Sequence of chain 1.A:
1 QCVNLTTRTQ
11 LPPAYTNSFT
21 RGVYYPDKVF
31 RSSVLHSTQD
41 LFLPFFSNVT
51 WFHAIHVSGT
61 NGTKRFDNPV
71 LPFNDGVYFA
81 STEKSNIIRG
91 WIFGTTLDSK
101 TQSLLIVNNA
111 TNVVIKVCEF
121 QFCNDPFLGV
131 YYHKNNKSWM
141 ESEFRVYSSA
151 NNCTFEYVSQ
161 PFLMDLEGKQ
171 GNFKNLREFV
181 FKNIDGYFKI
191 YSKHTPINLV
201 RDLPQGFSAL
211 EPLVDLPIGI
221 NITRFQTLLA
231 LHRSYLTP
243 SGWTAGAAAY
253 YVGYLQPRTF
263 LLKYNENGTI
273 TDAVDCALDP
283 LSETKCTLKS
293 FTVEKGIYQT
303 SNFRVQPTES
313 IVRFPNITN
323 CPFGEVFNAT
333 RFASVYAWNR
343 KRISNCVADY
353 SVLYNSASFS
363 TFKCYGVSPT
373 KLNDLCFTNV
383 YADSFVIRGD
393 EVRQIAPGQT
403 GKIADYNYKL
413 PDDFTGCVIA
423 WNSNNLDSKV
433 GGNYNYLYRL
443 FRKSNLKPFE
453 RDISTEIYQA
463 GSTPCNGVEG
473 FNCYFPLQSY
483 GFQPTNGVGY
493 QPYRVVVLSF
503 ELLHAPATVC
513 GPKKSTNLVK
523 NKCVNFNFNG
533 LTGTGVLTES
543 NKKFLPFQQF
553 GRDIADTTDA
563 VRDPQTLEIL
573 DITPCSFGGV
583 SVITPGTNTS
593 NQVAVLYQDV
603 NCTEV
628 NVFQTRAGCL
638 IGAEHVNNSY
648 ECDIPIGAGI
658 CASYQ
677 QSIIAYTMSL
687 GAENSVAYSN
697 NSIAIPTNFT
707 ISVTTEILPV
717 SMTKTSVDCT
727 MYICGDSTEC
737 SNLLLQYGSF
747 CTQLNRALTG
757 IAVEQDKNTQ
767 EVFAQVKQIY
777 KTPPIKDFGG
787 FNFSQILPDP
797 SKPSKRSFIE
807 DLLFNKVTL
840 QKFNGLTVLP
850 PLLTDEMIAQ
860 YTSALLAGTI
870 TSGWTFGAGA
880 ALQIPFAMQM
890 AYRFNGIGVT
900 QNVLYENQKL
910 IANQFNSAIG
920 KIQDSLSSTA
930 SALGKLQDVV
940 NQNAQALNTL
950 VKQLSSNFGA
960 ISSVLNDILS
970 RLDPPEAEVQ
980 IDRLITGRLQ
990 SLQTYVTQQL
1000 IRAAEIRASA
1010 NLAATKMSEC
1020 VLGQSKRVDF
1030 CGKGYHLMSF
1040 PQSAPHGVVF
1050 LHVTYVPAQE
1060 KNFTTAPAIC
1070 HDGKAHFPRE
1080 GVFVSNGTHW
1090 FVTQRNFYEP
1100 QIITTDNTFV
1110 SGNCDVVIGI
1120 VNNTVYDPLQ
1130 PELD

A protein and the small-molecule ligand that binds it are described below.
Small molecule (SMILES): CC(=O)N[C@H]1[C@H](O[C@H]2[C@H](O)[C@@H](NC(C)=O)CO[C@@H]2CO)O[C@H](CO)[C@@H](O)[C@@H]1O

Sequence of chain 1.E:
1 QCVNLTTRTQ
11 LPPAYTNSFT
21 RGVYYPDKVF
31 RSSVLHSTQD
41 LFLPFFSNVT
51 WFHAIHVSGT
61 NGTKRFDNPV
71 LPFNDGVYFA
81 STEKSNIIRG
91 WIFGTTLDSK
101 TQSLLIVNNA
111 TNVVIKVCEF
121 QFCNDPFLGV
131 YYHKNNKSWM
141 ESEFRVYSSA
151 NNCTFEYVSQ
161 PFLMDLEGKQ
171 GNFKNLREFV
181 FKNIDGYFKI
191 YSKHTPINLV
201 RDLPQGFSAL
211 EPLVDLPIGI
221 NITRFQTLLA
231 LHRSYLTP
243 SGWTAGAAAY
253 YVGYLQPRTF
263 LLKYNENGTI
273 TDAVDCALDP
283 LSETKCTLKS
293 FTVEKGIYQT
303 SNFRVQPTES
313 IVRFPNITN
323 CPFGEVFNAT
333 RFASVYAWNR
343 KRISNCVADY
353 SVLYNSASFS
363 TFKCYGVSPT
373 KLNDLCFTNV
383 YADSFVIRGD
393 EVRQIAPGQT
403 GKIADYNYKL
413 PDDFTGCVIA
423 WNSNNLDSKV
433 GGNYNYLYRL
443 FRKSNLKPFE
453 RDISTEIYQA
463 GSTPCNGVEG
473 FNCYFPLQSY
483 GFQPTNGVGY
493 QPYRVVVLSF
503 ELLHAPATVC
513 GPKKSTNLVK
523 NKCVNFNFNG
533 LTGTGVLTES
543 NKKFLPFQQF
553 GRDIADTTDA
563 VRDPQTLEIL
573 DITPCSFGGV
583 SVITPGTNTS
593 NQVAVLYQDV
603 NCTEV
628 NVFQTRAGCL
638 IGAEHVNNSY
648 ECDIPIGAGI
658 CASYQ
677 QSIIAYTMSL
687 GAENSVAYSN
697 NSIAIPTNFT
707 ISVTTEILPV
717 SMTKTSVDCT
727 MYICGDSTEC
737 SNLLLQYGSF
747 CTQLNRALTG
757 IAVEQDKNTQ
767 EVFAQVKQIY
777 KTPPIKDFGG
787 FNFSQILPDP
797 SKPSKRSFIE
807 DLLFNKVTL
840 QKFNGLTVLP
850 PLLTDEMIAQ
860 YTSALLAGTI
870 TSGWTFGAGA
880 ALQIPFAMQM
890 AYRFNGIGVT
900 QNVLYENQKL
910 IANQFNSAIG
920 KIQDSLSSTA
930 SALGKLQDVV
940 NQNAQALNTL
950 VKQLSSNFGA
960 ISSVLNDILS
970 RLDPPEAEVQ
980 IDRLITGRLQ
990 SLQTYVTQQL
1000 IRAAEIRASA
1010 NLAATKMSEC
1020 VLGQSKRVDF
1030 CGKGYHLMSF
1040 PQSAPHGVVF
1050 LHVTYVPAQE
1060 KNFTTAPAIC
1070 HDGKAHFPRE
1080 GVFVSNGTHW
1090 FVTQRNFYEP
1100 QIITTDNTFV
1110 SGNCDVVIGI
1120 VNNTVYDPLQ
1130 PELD

Binding-site contacts:
Ligand atom C2 contacts residue ASN696 of chain 1.E at 2.5 Å.
Ligand atom O6 contacts residue ASP783 of chain 1.A at 3.3 Å (salt-bridge).
Ligand atom C7 contacts residue ASN696 of chain 1.E at 3.9 Å.
Ligand atom C5 contacts residue ASP783 of chain 1.A at 3.9 Å.
Ligand atom C3 contacts residue ASN696 of chain 1.E at 3.8 Å.
Ligand atom C1 contacts residue ASP783 of chain 1.A at 3.8 Å.
Ligand atom O5 contacts residue ASN696 of chain 1.E at 2.4 Å (h-bond).
Ligand atom O5 contacts residue ASP783 of chain 1.A at 2.8 Å (salt-bridge).
Ligand atom C5 contacts residue ASN696 of chain 1.E at 3.7 Å.
Ligand atom C8 contacts residue ASN696 of chain 1.E at 4.5 Å.
Ligand atom N2 contacts residue ASN696 of chain 1.E at 2.9 Å (h-bond).
Ligand atom O7 contacts residue GLY1118 of chain 1.E at 4.5 Å.
Ligand atom C6 contacts residue ASP783 of chain 1.A at 3.7 Å.
Ligand atom C4 contacts residue ASN696 of chain 1.E at 4.2 Å.
Ligand atom C1 contacts residue ASN696 of chain 1.E at 1.4 Å.